A small-molecule ligand and the protein it binds are described below.
Small molecule (SMILES): CC(=O)N[C@H]1[C@H](O[C@H]2[C@H](O)[C@@H](NC(C)=O)CO[C@@H]2CO)O[C@H](CO)[C@@H](O[C@@H]2O[C@H](CO[C@@H]3O[C@H](CO)[C@@H](O)[C@H](O[C@H]4O[C@H](CO)[C@@H](O)[C@H](O)[C@@H]4O)[C@@H]3O)[C@@H](O)[C@H](O)[C@@H]2O)[C@@H]1O

Binding-site contacts:
Ligand atom C4 contacts residue ASN120 of chain 1.A at 4.2 Å.
Ligand atom C8 contacts residue MET192 of chain 1.A at 3.5 Å (hydrophobic).
Ligand atom O6 contacts residue GLN219 of chain 2.A at 3.5 Å (h-bond).
Ligand atom O6 contacts residue PRO246 of chain 2.A at 3.6 Å.
Ligand atom O6 contacts residue PHE196 of chain 1.A at 4.0 Å.
Ligand atom O6 contacts residue TYR123 of chain 1.A at 2.7 Å (h-bond).
Ligand atom C3 contacts residue ASN120 of chain 1.A at 3.8 Å.
Ligand atom O7 contacts residue ASN120 of chain 1.A at 3.6 Å (h-bond).
Ligand atom O5 contacts residue GLU116 of chain 1.A at 3.6 Å (salt-bridge).
Ligand atom C6 contacts residue TYR123 of chain 1.A at 3.8 Å (hydrophobic).
Ligand atom C5 contacts residue TYR218 of chain 2.A at 3.7 Å (hydrophobic).
Ligand atom O5 contacts residue ASN120 of chain 1.A at 2.4 Å (h-bond).
Ligand atom O6 contacts residue GLU215 of chain 2.A at 3.5 Å.
Ligand atom C1 contacts residue LEU214 of chain 2.A at 4.2 Å (hydrophobic).
Ligand atom O6 contacts residue TYR218 of chain 2.A at 3.8 Å.
Ligand atom N2 contacts residue SER122 of chain 1.A at 3.8 Å.
Ligand atom C5 contacts residue GLN219 of chain 2.A at 4.0 Å.
Ligand atom C5 contacts residue PRO246 of chain 2.A at 4.2 Å (hydrophobic).
Ligand atom O5 contacts residue LEU214 of chain 2.A at 3.4 Å.
Ligand atom C1 contacts residue ASN120 of chain 1.A at 1.4 Å.
Ligand atom C1 contacts residue GLN219 of chain 2.A at 4.2 Å.
Ligand atom C5 contacts residue LEU214 of chain 2.A at 3.9 Å (hydrophobic).
Ligand atom C1 contacts residue TYR123 of chain 1.A at 3.8 Å (hydrophobic).
Ligand atom O6 contacts residue TYR218 of chain 2.A at 4.1 Å.
Ligand atom C6 contacts residue LEU214 of chain 2.A at 3.7 Å (hydrophobic).
Ligand atom C2 contacts residue ASN120 of chain 1.A at 2.4 Å.
Ligand atom C4 contacts residue GLN219 of chain 2.A at 4.3 Å.
Ligand atom C6 contacts residue PRO246 of chain 2.A at 3.0 Å (hydrophobic).
Ligand atom O5 contacts residue GLN219 of chain 2.A at 3.5 Å (h-bond).
Ligand atom C7 contacts residue ASN120 of chain 1.A at 3.5 Å.
Ligand atom C6 contacts residue GLN219 of chain 2.A at 3.4 Å.
Ligand atom N2 contacts residue ASN120 of chain 1.A at 2.9 Å (h-bond).
Ligand atom C1 contacts residue GLU116 of chain 1.A at 3.7 Å.
Ligand atom O5 contacts residue TYR123 of chain 1.A at 3.4 Å.
Ligand atom O6 contacts residue LEU214 of chain 2.A at 4.0 Å.
Ligand atom C6 contacts residue TYR218 of chain 2.A at 3.1 Å (hydrophobic).
Ligand atom C5 contacts residue PHE196 of chain 1.A at 4.2 Å (hydrophobic).
Ligand atom C4 contacts residue LEU214 of chain 2.A at 3.5 Å (hydrophobic).
Ligand atom C5 contacts residue ASN120 of chain 1.A at 3.7 Å.
Ligand atom O6 contacts residue GLN219 of chain 2.A at 4.2 Å.

Sequence of chain 2.A:
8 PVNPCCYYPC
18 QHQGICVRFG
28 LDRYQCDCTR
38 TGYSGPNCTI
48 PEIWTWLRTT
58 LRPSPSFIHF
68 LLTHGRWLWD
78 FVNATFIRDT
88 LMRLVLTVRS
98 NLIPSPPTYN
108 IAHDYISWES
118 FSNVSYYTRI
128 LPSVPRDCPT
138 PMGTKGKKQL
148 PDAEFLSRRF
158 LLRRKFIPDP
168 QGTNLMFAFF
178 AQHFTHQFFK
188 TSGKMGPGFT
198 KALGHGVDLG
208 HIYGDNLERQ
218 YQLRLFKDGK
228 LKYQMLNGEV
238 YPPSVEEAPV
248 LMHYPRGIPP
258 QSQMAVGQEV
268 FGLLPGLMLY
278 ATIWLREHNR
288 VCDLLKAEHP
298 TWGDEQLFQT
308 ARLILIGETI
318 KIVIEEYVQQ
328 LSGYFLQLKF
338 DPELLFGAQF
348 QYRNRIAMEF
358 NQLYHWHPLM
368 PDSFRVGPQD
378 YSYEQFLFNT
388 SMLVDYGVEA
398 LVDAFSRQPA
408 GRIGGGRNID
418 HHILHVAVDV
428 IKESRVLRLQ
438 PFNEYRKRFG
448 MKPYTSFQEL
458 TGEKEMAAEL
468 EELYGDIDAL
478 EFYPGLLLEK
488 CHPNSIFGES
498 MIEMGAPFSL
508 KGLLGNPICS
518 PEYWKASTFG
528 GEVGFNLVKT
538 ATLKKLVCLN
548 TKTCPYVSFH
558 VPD

Sequence of chain 1.A:
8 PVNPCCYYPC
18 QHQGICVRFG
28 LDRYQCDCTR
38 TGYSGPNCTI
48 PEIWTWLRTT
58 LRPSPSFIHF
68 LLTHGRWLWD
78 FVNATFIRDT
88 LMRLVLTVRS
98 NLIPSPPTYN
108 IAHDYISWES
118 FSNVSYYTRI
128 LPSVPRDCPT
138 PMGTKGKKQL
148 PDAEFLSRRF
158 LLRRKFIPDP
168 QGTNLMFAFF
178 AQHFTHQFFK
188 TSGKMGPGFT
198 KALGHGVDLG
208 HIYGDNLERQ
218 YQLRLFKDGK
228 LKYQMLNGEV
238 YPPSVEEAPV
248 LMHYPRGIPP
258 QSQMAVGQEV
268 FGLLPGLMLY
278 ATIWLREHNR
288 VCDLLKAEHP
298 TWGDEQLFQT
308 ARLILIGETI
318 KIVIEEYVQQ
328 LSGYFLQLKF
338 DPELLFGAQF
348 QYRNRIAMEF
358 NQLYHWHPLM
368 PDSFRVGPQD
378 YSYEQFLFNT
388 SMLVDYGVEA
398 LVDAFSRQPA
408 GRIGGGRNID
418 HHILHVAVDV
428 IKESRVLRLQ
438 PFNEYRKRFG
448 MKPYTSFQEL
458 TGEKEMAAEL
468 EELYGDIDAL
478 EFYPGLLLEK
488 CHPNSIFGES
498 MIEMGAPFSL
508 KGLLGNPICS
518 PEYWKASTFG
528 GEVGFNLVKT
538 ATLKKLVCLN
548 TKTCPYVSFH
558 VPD